Binding-site contacts:
Ligand atom N1 contacts residue ALA479 of chain 1.E at 2.7 Å (h-bond).
Ligand atom O3A contacts residue LEU30 of chain 1.E at 3.3 Å.
Ligand atom PB contacts residue GLY87 of chain 1.E at 3.6 Å.
Ligand atom PA contacts residue MG1 of chain 1.CA at 3.6 Å.
Ligand atom O2A contacts residue MG1 of chain 1.CA at 2.2 Å.
Ligand atom O1B contacts residue MG1 of chain 1.CA at 2.3 Å.
Ligand atom S1G contacts residue GLY52 of chain 1.E at 3.1 Å (h-bond).
Ligand atom O2' contacts residue GLY413 of chain 1.E at 3.4 Å.
Ligand atom O1B contacts residue ASP86 of chain 1.E at 2.6 Å (salt-bridge).
Ligand atom O3B contacts residue THR88 of chain 1.E at 3.6 Å.
Ligand atom O1B contacts residue GLY87 of chain 1.E at 3.1 Å (h-bond).
Ligand atom C2 contacts residue TYR477 of chain 1.E at 3.6 Å (hydrophobic).
Ligand atom O1A contacts residue GLY31 of chain 1.E at 2.8 Å (h-bond).
Ligand atom O3G contacts residue MG1 of chain 1.CA at 2.3 Å.
Ligand atom O2' contacts residue ASP494 of chain 1.E at 2.7 Å (salt-bridge).
Ligand atom O2G contacts residue GLY87 of chain 1.E at 3.6 Å (h-bond).
Ligand atom N3 contacts residue GLY414 of chain 1.E at 3.2 Å.
Ligand atom O1A contacts residue THR29 of chain 1.E at 3.5 Å (h-bond).
Ligand atom N6 contacts residue ASN478 of chain 1.E at 3.1 Å (h-bond).
Ligand atom O5' contacts residue GLY31 of chain 1.E at 3.2 Å (h-bond).
Ligand atom C3' contacts residue ASP494 of chain 1.E at 3.5 Å.
Ligand atom O2G contacts residue THR88 of chain 1.E at 3.0 Å (h-bond).
Ligand atom S1G contacts residue THR89 of chain 1.E at 2.8 Å (h-bond).
Ligand atom N6 contacts residue ILE492 of chain 1.E at 3.4 Å.
Ligand atom O1A contacts residue K1 of chain 1.DA at 2.6 Å.
Ligand atom O3' contacts residue ASP494 of chain 1.E at 2.8 Å (salt-bridge).
Ligand atom C6 contacts residue PRO32 of chain 1.E at 3.6 Å (hydrophobic).
Ligand atom C2' contacts residue ASP494 of chain 1.E at 3.4 Å.
Ligand atom PB contacts residue MG1 of chain 1.CA at 3.2 Å.
Ligand atom O3B contacts residue THR89 of chain 1.E at 3.0 Å (h-bond).
Ligand atom N1 contacts residue ASN478 of chain 1.E at 3.6 Å.
Ligand atom C4 contacts residue PRO32 of chain 1.E at 3.5 Å (hydrophobic).
Ligand atom PG contacts residue MG1 of chain 1.CA at 3.5 Å.
Ligand atom C5 contacts residue PRO32 of chain 1.E at 3.5 Å (hydrophobic).
Ligand atom O4' contacts residue GLY31 of chain 1.E at 3.6 Å.
Ligand atom O2B contacts residue GLY87 of chain 1.E at 3.3 Å.
Ligand atom C2 contacts residue ALA479 of chain 1.E at 3.4 Å (hydrophobic).
Ligand atom O2' contacts residue GLY414 of chain 1.E at 2.9 Å (h-bond).
Ligand atom O2B contacts residue THR90 of chain 1.E at 2.8 Å (h-bond).
Ligand atom O3G contacts residue ASP86 of chain 1.E at 3.3 Å (salt-bridge).

Sequence of chain 1.E:
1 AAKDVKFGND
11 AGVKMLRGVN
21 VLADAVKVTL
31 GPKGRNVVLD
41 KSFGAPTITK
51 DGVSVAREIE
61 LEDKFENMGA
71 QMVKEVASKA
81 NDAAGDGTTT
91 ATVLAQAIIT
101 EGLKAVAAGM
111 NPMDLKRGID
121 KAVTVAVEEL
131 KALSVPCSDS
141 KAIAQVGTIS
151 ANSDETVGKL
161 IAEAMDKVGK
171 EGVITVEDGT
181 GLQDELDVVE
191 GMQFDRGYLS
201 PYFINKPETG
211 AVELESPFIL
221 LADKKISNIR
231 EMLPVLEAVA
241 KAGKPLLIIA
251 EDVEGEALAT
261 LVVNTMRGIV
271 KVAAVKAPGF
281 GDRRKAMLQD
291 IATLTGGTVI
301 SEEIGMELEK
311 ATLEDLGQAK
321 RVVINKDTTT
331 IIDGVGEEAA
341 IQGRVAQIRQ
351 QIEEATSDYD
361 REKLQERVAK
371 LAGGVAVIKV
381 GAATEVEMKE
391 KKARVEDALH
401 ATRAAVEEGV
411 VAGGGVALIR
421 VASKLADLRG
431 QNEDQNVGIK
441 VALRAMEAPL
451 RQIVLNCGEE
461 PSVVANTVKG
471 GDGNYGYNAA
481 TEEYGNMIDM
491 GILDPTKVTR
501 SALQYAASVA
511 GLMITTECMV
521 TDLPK

The small molecule below binds the protein below.
Small molecule (SMILES): Nc1ncnc2c1ncn2[C@@H]1O[C@H](COP(=O)(O)OP(=O)(O)OP(O)(O)=S)[C@@H](O)[C@H]1O